Binding-site contacts:
Ligand atom O7 contacts residue ILE121 of chain 1.B at 4.3 Å.
Ligand atom O5 contacts residue GLU119 of chain 1.B at 4.3 Å.
Ligand atom C6 contacts residue PHE120 of chain 1.B at 4.1 Å (hydrophobic).
Ligand atom N2 contacts residue ASN81 of chain 1.B at 2.9 Å (h-bond).
Ligand atom C7 contacts residue ASN81 of chain 1.B at 3.1 Å.
Ligand atom C5 contacts residue ASN81 of chain 1.B at 3.6 Å.
Ligand atom C8 contacts residue ILE121 of chain 1.B at 4.1 Å (hydrophobic).
Ligand atom C4 contacts residue ASN81 of chain 1.B at 4.1 Å.
Ligand atom C5 contacts residue PHE120 of chain 1.B at 3.6 Å (hydrophobic).
Ligand atom O7 contacts residue ASN81 of chain 1.B at 3.0 Å (h-bond).
Ligand atom C2 contacts residue ASN81 of chain 1.B at 2.4 Å.
Ligand atom C1 contacts residue ASN81 of chain 1.B at 1.4 Å.
Ligand atom C3 contacts residue ASN81 of chain 1.B at 3.7 Å.
Ligand atom C8 contacts residue GLN80 of chain 1.B at 3.7 Å.
Ligand atom O5 contacts residue ASN81 of chain 1.B at 2.3 Å (h-bond).
Ligand atom C6 contacts residue ASN81 of chain 1.B at 3.8 Å.
Ligand atom C1 contacts residue PHE120 of chain 1.B at 4.3 Å (hydrophobic).
Ligand atom C5 contacts residue ASN81 of chain 1.B at 4.0 Å.
Ligand atom C6 contacts residue ILE121 of chain 1.B at 3.9 Å (hydrophobic).
Ligand atom O5 contacts residue PHE120 of chain 1.B at 4.1 Å.
Ligand atom C8 contacts residue ASN81 of chain 1.B at 4.3 Å.

The small molecule below binds the protein below.
Small molecule (SMILES): CC(=O)N[C@H]1[C@H](O[C@H]2[C@H](O)[C@@H](NC(C)=O)CO[C@@H]2CO[C@@H]2O[C@@H](C)[C@@H](O)[C@@H](O)[C@@H]2O)O[C@H](CO)[C@@H](O[C@@H]2O[C@H](CO)[C@@H](O)[C@H](O)[C@@H]2O)[C@@H]1O

Sequence of chain 1.B:
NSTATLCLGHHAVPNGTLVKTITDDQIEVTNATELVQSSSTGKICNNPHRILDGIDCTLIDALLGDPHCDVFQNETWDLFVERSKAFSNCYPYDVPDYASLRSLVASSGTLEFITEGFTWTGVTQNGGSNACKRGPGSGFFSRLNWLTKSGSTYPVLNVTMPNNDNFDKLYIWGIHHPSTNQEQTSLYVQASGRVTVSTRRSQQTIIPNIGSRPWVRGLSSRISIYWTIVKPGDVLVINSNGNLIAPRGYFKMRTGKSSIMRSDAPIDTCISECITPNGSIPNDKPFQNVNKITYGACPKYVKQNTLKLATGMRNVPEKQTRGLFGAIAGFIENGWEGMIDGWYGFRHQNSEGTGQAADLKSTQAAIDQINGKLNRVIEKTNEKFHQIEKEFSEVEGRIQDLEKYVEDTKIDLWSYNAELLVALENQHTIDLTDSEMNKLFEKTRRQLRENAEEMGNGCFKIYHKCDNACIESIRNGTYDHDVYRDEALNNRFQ